Binding-site contacts:
Ligand atom O3S contacts residue ARG21 of chain 1.C at 3.6 Å.
Ligand atom O4S contacts residue GLY22 of chain 1.C at 2.9 Å (h-bond).
Ligand atom C4 contacts residue ARG104 of chain 1.D at 3.5 Å.
Ligand atom O1P contacts residue ARG102 of chain 1.D at 3.1 Å (salt-bridge).
Ligand atom C6 contacts residue ASP23 of chain 1.C at 3.6 Å.
Ligand atom N1A contacts residue GLU137 of chain 1.D at 2.8 Å (salt-bridge).
Ligand atom O2S contacts residue ARG21 of chain 1.C at 3.5 Å (salt-bridge).
Ligand atom N1A contacts residue HIS135 of chain 1.D at 3.6 Å.
Ligand atom N7A contacts residue ARG102 of chain 1.D at 3.1 Å (salt-bridge).
Ligand atom O2 contacts residue ARG104 of chain 1.D at 2.9 Å (salt-bridge).
Ligand atom O18 contacts residue GLY22 of chain 1.C at 3.6 Å.
Ligand atom C8 contacts residue SER132 of chain 1.D at 3.2 Å.
Ligand atom C5M contacts residue ARG102 of chain 1.D at 3.5 Å.
Ligand atom C7 contacts residue ASP23 of chain 1.C at 3.2 Å.
Ligand atom O6A contacts residue ARG102 of chain 1.D at 3.3 Å (salt-bridge).
Ligand atom C3M contacts residue ASP77 of chain 1.D at 3.2 Å.
Ligand atom O4S contacts residue ARG21 of chain 1.C at 3.3 Å.
Ligand atom C2 contacts residue ARG104 of chain 1.D at 3.5 Å.
Ligand atom C5M contacts residue GLY103 of chain 1.D at 3.6 Å.
Ligand atom O3P contacts residue ARG104 of chain 1.D at 3.5 Å (salt-bridge).
Ligand atom O1P contacts residue LYS50 of chain 1.D at 2.7 Å (salt-bridge).
Ligand atom C7 contacts residue GLY111 of chain 1.D at 3.3 Å.
Ligand atom C8 contacts residue ASP23 of chain 1.C at 3.3 Å.
Ligand atom C5M contacts residue SER112 of chain 1.D at 3.5 Å.
Ligand atom O6A contacts residue ARG142 of chain 1.D at 3.1 Å.
Ligand atom O2P contacts residue LYS50 of chain 1.D at 3.5 Å (salt-bridge).
Ligand atom N1 contacts residue ARG104 of chain 1.D at 3.5 Å.
Ligand atom C2A contacts residue GLU137 of chain 1.D at 3.3 Å.
Ligand atom O18 contacts residue SER132 of chain 1.D at 2.6 Å (h-bond).
Ligand atom O2 contacts residue ARG20 of chain 1.C at 2.7 Å (salt-bridge).
Ligand atom O1P contacts residue GLY103 of chain 1.D at 3.5 Å.
Ligand atom C5 contacts residue ARG104 of chain 1.D at 3.6 Å.
Ligand atom P1 contacts residue LYS50 of chain 1.D at 3.5 Å.
Ligand atom O18 contacts residue ASP23 of chain 1.C at 2.9 Å (salt-bridge).
Ligand atom N1 contacts residue ASP23 of chain 1.C at 2.8 Å (salt-bridge).
Ligand atom C6A contacts residue HIS135 of chain 1.D at 3.5 Å.
Ligand atom N2A contacts residue GLU137 of chain 1.D at 2.9 Å (salt-bridge).
Ligand atom O28 contacts residue SER132 of chain 1.D at 2.6 Å (h-bond).
Ligand atom O28 contacts residue SER131 of chain 1.D at 3.5 Å.
Ligand atom O6A contacts residue HIS135 of chain 1.D at 3.0 Å.

Sequence of chain 1.C:
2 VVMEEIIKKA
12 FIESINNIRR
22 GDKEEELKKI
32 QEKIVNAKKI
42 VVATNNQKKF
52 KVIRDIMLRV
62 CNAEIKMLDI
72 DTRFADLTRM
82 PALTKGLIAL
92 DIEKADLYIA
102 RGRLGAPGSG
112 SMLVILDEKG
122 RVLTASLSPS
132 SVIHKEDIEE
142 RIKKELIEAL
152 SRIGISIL

A protein and the small-molecule ligand that binds it are described below.
Small molecule (SMILES): Cc1c(O)nc(CC(=O)O)c(C)c1O[P](=O)(O)OCC1OC(n2cnc3c(=O)[nH]c(N)nc32)[C@H](O)[C@@H]1O

Sequence of chain 1.D:
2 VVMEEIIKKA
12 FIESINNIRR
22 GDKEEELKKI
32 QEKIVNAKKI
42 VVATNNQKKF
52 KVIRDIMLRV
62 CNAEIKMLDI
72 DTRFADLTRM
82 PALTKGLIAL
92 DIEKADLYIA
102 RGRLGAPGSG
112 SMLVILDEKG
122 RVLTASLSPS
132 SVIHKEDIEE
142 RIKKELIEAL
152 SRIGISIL